This protein binds this small molecule.
Small molecule (SMILES): CC(C)[C@@H](C=O)NC(=O)[C@H](CCC(=O)O)NC(=O)[C@H](CC1=c2ccccc2=NC1)NC(=O)[C@H](CC(N)=O)NC(=O)[C@H](CC1=CN=C2C=CC=CC12)NC(=O)[C@@H](N)CC(=O)O

Sequence of chain 1.C:
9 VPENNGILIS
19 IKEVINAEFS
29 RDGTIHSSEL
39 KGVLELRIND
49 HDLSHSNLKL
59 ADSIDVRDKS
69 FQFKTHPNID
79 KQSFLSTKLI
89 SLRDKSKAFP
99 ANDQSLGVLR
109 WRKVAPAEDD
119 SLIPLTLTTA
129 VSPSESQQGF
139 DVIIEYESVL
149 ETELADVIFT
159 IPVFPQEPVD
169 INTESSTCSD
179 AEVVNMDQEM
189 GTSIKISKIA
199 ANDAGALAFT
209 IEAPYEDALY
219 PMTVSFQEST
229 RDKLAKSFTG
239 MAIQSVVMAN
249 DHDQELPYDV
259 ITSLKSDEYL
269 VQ

Sequence of chain 1.A:
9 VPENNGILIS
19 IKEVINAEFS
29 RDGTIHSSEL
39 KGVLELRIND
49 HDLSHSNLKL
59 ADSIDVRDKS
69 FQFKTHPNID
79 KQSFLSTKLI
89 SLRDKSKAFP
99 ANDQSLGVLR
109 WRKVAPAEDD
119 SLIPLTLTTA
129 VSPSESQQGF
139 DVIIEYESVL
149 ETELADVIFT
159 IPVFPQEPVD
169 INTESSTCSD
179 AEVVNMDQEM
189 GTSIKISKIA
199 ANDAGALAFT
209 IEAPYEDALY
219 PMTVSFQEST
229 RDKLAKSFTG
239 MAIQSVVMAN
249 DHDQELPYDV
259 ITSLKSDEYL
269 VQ

Binding-site contacts:
Ligand atom O contacts residue PHE162 of chain 1.A at 3.7 Å.
Ligand atom O contacts residue GLY105 of chain 1.C at 2.8 Å (h-bond).
Ligand atom CG contacts residue ARG108 of chain 1.C at 3.5 Å.
Ligand atom O contacts residue LYS95 of chain 1.C at 2.9 Å (salt-bridge).
Ligand atom CB contacts residue GLN164 of chain 1.A at 3.6 Å.
Ligand atom CG2 contacts residue GLN164 of chain 1.A at 3.0 Å.
Ligand atom ND2 contacts residue MET188 of chain 1.A at 3.1 Å.
Ligand atom CG contacts residue SER103 of chain 1.C at 3.5 Å.
Ligand atom CD1 contacts residue GLY105 of chain 1.C at 3.7 Å.
Ligand atom CH2 contacts residue HIS74 of chain 1.C at 3.2 Å.
Ligand atom NE1 contacts residue HIS74 of chain 1.C at 2.9 Å.
Ligand atom CG contacts residue LEU104 of chain 1.C at 3.6 Å (hydrophobic).
Ligand atom OD2 contacts residue SER103 of chain 1.C at 3.0 Å.
Ligand atom CE3 contacts residue ARG108 of chain 1.C at 3.4 Å.
Ligand atom CB contacts residue ARG108 of chain 1.C at 3.3 Å.
Ligand atom CB contacts residue SER103 of chain 1.C at 3.1 Å.
Ligand atom CB contacts residue MET188 of chain 1.A at 3.5 Å (hydrophobic).
Ligand atom NE1 contacts residue PRO75 of chain 1.C at 3.7 Å.
Ligand atom CD2 contacts residue HIS74 of chain 1.C at 3.6 Å.
Ligand atom CZ3 contacts residue ARG108 of chain 1.C at 3.5 Å.
Ligand atom OD2 contacts residue GLU43 of chain 1.C at 2.9 Å (salt-bridge).
Ligand atom CG contacts residue MET188 of chain 1.A at 3.4 Å (hydrophobic).
Ligand atom CE2 contacts residue HIS74 of chain 1.C at 3.2 Å.
Ligand atom CB contacts residue PHE162 of chain 1.A at 3.5 Å (hydrophobic).
Ligand atom CG1 contacts residue GLN164 of chain 1.A at 3.1 Å.
Ligand atom CD1 contacts residue HIS74 of chain 1.C at 3.4 Å.
Ligand atom CZ2 contacts residue THR73 of chain 1.C at 3.5 Å.
Ligand atom NE1 contacts residue GLY105 of chain 1.C at 2.8 Å (h-bond).
Ligand atom CG2 contacts residue PHE162 of chain 1.A at 3.7 Å (hydrophobic).
Ligand atom OD1 contacts residue ASP185 of chain 1.A at 3.6 Å.
Ligand atom N contacts residue ASN76 of chain 1.C at 3.6 Å (h-bond).
Ligand atom CG contacts residue HIS74 of chain 1.C at 3.7 Å.
Ligand atom CH2 contacts residue LYS72 of chain 1.C at 3.6 Å.
Ligand atom CE2 contacts residue GLY105 of chain 1.C at 3.7 Å.
Ligand atom CA contacts residue PHE162 of chain 1.A at 3.7 Å (hydrophobic).
Ligand atom CA contacts residue ASN76 of chain 1.C at 3.4 Å.
Ligand atom CZ2 contacts residue HIS74 of chain 1.C at 3.4 Å.
Ligand atom CD2 contacts residue ARG108 of chain 1.C at 3.4 Å.
Ligand atom CH2 contacts residue THR73 of chain 1.C at 3.5 Å.
Ligand atom O contacts residue HIS74 of chain 1.C at 2.9 Å (h-bond).